Sequence of chain 1.A:
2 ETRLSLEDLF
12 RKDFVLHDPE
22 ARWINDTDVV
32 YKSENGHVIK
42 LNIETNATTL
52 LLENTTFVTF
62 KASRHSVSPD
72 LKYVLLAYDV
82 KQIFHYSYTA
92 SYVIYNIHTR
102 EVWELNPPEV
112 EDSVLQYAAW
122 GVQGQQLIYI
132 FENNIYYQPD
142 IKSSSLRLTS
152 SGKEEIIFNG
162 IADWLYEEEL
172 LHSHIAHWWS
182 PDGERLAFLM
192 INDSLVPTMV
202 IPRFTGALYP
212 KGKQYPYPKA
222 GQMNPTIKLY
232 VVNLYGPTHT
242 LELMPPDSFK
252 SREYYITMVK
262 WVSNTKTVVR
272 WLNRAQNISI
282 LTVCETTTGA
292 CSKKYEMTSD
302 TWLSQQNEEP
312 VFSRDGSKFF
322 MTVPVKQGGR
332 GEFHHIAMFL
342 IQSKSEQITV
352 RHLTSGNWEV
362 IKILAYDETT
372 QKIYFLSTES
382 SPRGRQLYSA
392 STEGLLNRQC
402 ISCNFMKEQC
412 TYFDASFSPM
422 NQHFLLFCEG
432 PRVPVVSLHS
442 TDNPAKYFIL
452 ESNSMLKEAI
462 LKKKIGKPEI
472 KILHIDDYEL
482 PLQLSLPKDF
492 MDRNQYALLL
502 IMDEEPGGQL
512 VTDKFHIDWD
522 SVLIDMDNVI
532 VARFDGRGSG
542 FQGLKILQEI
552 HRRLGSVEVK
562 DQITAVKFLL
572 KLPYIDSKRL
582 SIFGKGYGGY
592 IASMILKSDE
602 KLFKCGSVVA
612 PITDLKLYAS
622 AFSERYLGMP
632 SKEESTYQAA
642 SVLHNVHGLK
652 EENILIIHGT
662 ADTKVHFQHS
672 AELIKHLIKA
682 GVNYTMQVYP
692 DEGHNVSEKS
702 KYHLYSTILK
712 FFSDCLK

Binding-site contacts:
Ligand atom O3 contacts residue ASN55 of chain 1.A at 4.0 Å.
Ligand atom C3 contacts residue ASN36 of chain 1.A at 3.9 Å.
Ligand atom C3 contacts residue ASN55 of chain 1.A at 3.1 Å.
Ligand atom C5 contacts residue HIS38 of chain 1.A at 4.0 Å.
Ligand atom C6 contacts residue ASN36 of chain 1.A at 4.0 Å.
Ligand atom C4 contacts residue ASN36 of chain 1.A at 3.3 Å.
Ligand atom N2 contacts residue ASN36 of chain 1.A at 4.4 Å.
Ligand atom C2 contacts residue ASN55 of chain 1.A at 1.6 Å.
Ligand atom C8 contacts residue ASN55 of chain 1.A at 3.8 Å.
Ligand atom O6 contacts residue HIS38 of chain 1.A at 2.9 Å (h-bond).
Ligand atom C4 contacts residue ASN55 of chain 1.A at 3.9 Å.
Ligand atom O4 contacts residue ASN36 of chain 1.A at 4.1 Å.
Ligand atom O3 contacts residue ASN36 of chain 1.A at 3.8 Å.
Ligand atom O5 contacts residue ASN36 of chain 1.A at 4.0 Å.
Ligand atom O6 contacts residue ASN36 of chain 1.A at 4.3 Å.
Ligand atom O7 contacts residue ASN55 of chain 1.A at 4.0 Å.
Ligand atom C2 contacts residue ASN36 of chain 1.A at 4.0 Å.
Ligand atom N2 contacts residue ASN55 of chain 1.A at 1.8 Å (h-bond).
Ligand atom C6 contacts residue HIS38 of chain 1.A at 4.0 Å.
Ligand atom C7 contacts residue ASN55 of chain 1.A at 3.1 Å.
Ligand atom C1 contacts residue HIS38 of chain 1.A at 3.8 Å.
Ligand atom C5 contacts residue ASN55 of chain 1.A at 3.6 Å.
Ligand atom C1 contacts residue ASN55 of chain 1.A at 1.5 Å.
Ligand atom O5 contacts residue ASN55 of chain 1.A at 2.5 Å (h-bond).
Ligand atom C5 contacts residue ASN36 of chain 1.A at 3.9 Å.
Ligand atom O5 contacts residue HIS38 of chain 1.A at 3.0 Å (h-bond).

A protein and the small-molecule ligand that binds it are described below.
Small molecule (SMILES): CC(=O)N[C@@H]1[C@@H](O)[C@H](O)[C@@H](CO)O[C@H]1O